Binding-site contacts:
Ligand atom N2 contacts residue ASN253 of chain 1.C at 3.0 Å (h-bond).
Ligand atom C1 contacts residue ASN253 of chain 1.C at 1.4 Å.
Ligand atom C7 contacts residue THR240 of chain 1.C at 4.3 Å.
Ligand atom O7 contacts residue ASN253 of chain 1.C at 3.4 Å (h-bond).
Ligand atom O5 contacts residue ASN253 of chain 1.C at 2.4 Å (h-bond).
Ligand atom C8 contacts residue LEU236 of chain 1.C at 4.1 Å (hydrophobic).
Ligand atom C8 contacts residue THR240 of chain 1.C at 3.5 Å.
Ligand atom C1 contacts residue SER255 of chain 1.C at 4.2 Å.
Ligand atom O5 contacts residue SER255 of chain 1.C at 4.0 Å.
Ligand atom C2 contacts residue ASN253 of chain 1.C at 2.5 Å.
Ligand atom C4 contacts residue ASN253 of chain 1.C at 4.2 Å.
Ligand atom C6 contacts residue SER255 of chain 1.C at 4.4 Å.
Ligand atom C7 contacts residue ASN253 of chain 1.C at 3.4 Å.
Ligand atom C5 contacts residue ASN253 of chain 1.C at 3.6 Å.
Ligand atom C3 contacts residue ASN253 of chain 1.C at 3.8 Å.
Ligand atom O6 contacts residue ASN253 of chain 1.C at 4.5 Å.
Ligand atom C8 contacts residue THR239 of chain 1.C at 3.4 Å.
Ligand atom C5 contacts residue SER255 of chain 1.C at 4.0 Å.

The protein below binds the small molecule below.
Small molecule (SMILES): CC(=O)N[C@@H]1[C@@H](O)[C@H](O)[C@@H](CO)O[C@H]1O

Sequence of chain 1.C:
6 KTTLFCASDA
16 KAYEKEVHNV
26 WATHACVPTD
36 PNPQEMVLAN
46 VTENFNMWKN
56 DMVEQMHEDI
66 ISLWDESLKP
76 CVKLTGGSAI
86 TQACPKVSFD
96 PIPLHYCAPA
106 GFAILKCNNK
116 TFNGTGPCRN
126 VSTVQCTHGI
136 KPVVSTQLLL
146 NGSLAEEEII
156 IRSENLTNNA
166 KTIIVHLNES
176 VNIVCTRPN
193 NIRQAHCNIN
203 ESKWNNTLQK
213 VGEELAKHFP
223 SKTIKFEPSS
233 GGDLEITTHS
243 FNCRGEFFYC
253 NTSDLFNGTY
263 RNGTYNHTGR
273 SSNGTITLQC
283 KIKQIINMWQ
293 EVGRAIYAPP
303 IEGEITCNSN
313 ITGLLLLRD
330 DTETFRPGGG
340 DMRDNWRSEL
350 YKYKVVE